Sequence of chain 11.A:
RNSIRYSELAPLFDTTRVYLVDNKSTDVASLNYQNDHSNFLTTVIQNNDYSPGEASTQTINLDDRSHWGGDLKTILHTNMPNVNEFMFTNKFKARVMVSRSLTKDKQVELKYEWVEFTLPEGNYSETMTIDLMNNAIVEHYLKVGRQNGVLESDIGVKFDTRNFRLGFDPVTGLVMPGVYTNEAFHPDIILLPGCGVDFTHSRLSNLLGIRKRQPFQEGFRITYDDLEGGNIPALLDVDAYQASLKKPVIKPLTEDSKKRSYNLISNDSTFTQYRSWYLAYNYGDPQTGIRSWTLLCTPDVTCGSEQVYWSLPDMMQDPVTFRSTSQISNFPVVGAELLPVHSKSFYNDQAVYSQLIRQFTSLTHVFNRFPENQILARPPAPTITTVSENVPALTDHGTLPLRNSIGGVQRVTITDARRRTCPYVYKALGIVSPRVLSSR

This protein binds this small molecule.
Small molecule (SMILES): CCCCCCCCCCCC[N+](C)(C)CCCS(=O)(=O)O

Binding-site contacts:
Ligand atom O2S contacts residue ARG224 of chain 11.A at 4.5 Å.
Ligand atom C13 contacts residue C151 of chain 11.D at 4.5 Å.
Ligand atom C7 contacts residue C151 of chain 11.D at 3.4 Å.
Ligand atom C10 contacts residue C151 of chain 11.D at 3.4 Å.
Ligand atom C8 contacts residue C151 of chain 11.D at 3.7 Å.
Ligand atom C9 contacts residue C151 of chain 11.D at 3.4 Å.
Ligand atom O3S contacts residue GLY222 of chain 11.A at 2.9 Å (h-bond).
Ligand atom O2S contacts residue GLY222 of chain 11.A at 3.3 Å (h-bond).
Ligand atom O3S contacts residue ARG224 of chain 11.A at 2.9 Å (salt-bridge).
Ligand atom O1S contacts residue GLY222 of chain 11.A at 2.3 Å (h-bond).
Ligand atom O1S contacts residue PHE223 of chain 11.A at 4.5 Å.
Ligand atom C6 contacts residue C151 of chain 11.D at 4.2 Å.
Ligand atom C16 contacts residue ASP229 of chain 11.A at 4.3 Å.
Ligand atom S1 contacts residue LYS215 of chain 11.A at 4.1 Å.
Ligand atom S1 contacts residue ARG224 of chain 11.A at 4.3 Å.
Ligand atom O1S contacts residue LYS215 of chain 11.A at 2.7 Å (salt-bridge).
Ligand atom C1 contacts residue TRP374 of chain 11.A at 3.6 Å (hydrophobic).
Ligand atom C11 contacts residue C151 of chain 11.D at 3.5 Å.
Ligand atom C12 contacts residue C151 of chain 11.D at 3.4 Å.
Ligand atom C2 contacts residue TRP374 of chain 11.A at 4.1 Å (hydrophobic).
Ligand atom O3S contacts residue PHE223 of chain 11.A at 3.9 Å.
Ligand atom S1 contacts residue GLY222 of chain 11.A at 3.0 Å (h-bond).
Ligand atom S1 contacts residue TRP374 of chain 11.A at 4.0 Å.
Ligand atom O3S contacts residue TRP374 of chain 11.A at 3.3 Å.
Ligand atom O1S contacts residue TRP374 of chain 11.A at 4.3 Å.
Ligand atom C3 contacts residue TRP374 of chain 11.A at 4.3 Å (hydrophobic).
Ligand atom C5 contacts residue C151 of chain 11.D at 4.0 Å.